Sequence of chain 1.A:
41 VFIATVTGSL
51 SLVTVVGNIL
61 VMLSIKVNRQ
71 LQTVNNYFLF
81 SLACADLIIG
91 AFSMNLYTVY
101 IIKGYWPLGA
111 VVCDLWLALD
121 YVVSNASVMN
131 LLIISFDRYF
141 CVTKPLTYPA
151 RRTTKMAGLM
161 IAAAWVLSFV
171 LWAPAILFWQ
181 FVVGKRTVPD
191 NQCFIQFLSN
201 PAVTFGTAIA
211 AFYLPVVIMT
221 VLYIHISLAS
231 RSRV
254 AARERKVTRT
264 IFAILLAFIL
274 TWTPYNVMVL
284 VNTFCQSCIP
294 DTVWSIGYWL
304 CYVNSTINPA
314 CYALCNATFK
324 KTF

Binding-site contacts:
Ligand atom C04 contacts residue TYR301 of chain 1.A at 3.6 Å (hydrophobic).
Ligand atom C14 contacts residue VAL128 of chain 1.A at 3.8 Å (hydrophobic).
Ligand atom O09 contacts residue TYR121 of chain 1.A at 3.9 Å.
Ligand atom O09 contacts residue SER124 of chain 1.A at 3.8 Å.
Ligand atom C03 contacts residue SER124 of chain 1.A at 3.3 Å.
Ligand atom C10 contacts residue ASN125 of chain 1.A at 3.6 Å.
Ligand atom C08 contacts residue TYR121 of chain 1.A at 3.4 Å (hydrophobic).
Ligand atom C07 contacts residue TRP275 of chain 1.A at 4.0 Å (hydrophobic).
Ligand atom O09 contacts residue TRP172 of chain 1.A at 4.1 Å.
Ligand atom C03 contacts residue TRP275 of chain 1.A at 3.8 Å (hydrophobic).
Ligand atom C14 contacts residue ASN125 of chain 1.A at 4.2 Å.
Ligand atom C08 contacts residue TRP172 of chain 1.A at 4.0 Å (hydrophobic).
Ligand atom C08 contacts residue SER124 of chain 1.A at 3.9 Å.
Ligand atom C03 contacts residue CYS304 of chain 1.A at 3.7 Å (hydrophobic).
Ligand atom N11 contacts residue ALA211 of chain 1.A at 3.5 Å.
Ligand atom C07 contacts residue TYR121 of chain 1.A at 3.6 Å (hydrophobic).
Ligand atom C10 contacts residue ALA211 of chain 1.A at 3.7 Å (hydrophobic).
Ligand atom C01 contacts residue SER124 of chain 1.A at 4.0 Å.
Ligand atom C06 contacts residue TYR121 of chain 1.A at 3.9 Å (hydrophobic).
Ligand atom C13 contacts residue ASN279 of chain 1.A at 3.5 Å.
Ligand atom C08 contacts residue ASN125 of chain 1.A at 3.8 Å.
Ligand atom C06 contacts residue TRP275 of chain 1.A at 3.6 Å (hydrophobic).
Ligand atom C13 contacts residue PHE212 of chain 1.A at 3.7 Å (hydrophobic).
Ligand atom C04 contacts residue CYS304 of chain 1.A at 4.0 Å (hydrophobic).
Ligand atom N11 contacts residue TRP172 of chain 1.A at 3.5 Å.
Ligand atom O12 contacts residue ALA211 of chain 1.A at 4.1 Å.
Ligand atom O12 contacts residue ASN279 of chain 1.A at 3.5 Å (h-bond).
Ligand atom C05 contacts residue TYR278 of chain 1.A at 3.6 Å (hydrophobic).
Ligand atom O09 contacts residue ASN125 of chain 1.A at 3.3 Å (h-bond).
Ligand atom O12 contacts residue TYR278 of chain 1.A at 4.0 Å.
Ligand atom C06 contacts residue SER124 of chain 1.A at 3.9 Å.
Ligand atom C13 contacts residue TRP275 of chain 1.A at 3.7 Å (hydrophobic).
Ligand atom C05 contacts residue TRP275 of chain 1.A at 3.6 Å (hydrophobic).
Ligand atom C01 contacts residue ASP120 of chain 1.A at 3.4 Å.
Ligand atom C06 contacts residue TYR278 of chain 1.A at 4.0 Å (hydrophobic).
Ligand atom C01 contacts residue TYR121 of chain 1.A at 3.6 Å (hydrophobic).
Ligand atom C07 contacts residue SER124 of chain 1.A at 3.6 Å.
Ligand atom C14 contacts residue TRP275 of chain 1.A at 3.6 Å (hydrophobic).
Ligand atom C03 contacts residue ASP120 of chain 1.A at 4.1 Å.
Ligand atom C05 contacts residue CYS304 of chain 1.A at 4.2 Å (hydrophobic).

A protein and the small-molecule ligand that binds it are described below.
Small molecule (SMILES): C[N+](C)(C)CC#CCOC1=NOCC1